Sequence of chain 1.C:
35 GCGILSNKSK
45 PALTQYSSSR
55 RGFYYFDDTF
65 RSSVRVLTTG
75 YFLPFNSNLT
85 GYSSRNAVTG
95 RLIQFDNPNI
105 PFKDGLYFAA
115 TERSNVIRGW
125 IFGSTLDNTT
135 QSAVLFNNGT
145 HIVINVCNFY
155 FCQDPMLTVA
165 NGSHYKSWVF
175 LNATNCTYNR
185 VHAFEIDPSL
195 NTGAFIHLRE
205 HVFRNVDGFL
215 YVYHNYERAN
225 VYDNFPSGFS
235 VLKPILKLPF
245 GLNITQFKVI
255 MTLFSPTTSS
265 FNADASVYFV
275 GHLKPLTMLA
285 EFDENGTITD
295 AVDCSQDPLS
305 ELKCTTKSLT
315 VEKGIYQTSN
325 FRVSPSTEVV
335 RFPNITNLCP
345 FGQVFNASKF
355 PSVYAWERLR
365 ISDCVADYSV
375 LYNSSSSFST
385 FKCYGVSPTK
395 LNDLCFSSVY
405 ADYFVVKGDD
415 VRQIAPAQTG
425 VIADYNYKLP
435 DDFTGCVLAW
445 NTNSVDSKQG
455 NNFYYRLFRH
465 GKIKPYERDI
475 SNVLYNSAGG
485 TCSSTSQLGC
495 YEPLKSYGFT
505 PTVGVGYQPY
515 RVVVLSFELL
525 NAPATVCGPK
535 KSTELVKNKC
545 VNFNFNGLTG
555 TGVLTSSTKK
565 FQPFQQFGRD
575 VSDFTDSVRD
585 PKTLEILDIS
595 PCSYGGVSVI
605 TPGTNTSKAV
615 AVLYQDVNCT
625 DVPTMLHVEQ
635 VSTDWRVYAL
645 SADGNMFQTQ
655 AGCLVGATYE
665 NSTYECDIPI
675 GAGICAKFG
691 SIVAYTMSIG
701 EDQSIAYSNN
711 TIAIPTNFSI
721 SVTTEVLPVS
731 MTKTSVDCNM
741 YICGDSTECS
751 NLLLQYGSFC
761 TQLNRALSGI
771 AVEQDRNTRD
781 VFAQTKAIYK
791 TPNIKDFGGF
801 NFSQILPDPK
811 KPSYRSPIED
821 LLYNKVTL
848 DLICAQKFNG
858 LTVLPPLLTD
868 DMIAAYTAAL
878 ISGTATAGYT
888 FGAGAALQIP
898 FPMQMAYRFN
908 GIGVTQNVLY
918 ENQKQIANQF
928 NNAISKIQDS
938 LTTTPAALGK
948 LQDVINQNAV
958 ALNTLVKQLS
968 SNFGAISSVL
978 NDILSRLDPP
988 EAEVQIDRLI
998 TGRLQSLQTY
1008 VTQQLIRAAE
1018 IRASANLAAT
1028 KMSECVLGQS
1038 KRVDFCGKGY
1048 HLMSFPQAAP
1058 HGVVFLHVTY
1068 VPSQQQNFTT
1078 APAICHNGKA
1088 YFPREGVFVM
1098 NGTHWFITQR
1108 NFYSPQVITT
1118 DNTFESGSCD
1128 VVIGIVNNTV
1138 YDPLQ

Binding-site contacts:
Ligand atom O7 contacts residue HIS1101 of chain 1.C at 4.4 Å.
Ligand atom C3 contacts residue ASN1098 of chain 1.C at 3.9 Å.
Ligand atom C7 contacts residue HIS1101 of chain 1.C at 4.3 Å.
Ligand atom N2 contacts residue ASN1098 of chain 1.C at 2.9 Å (h-bond).
Ligand atom O5 contacts residue ASN1098 of chain 1.C at 2.4 Å (h-bond).
Ligand atom C4 contacts residue ASN1098 of chain 1.C at 4.3 Å.
Ligand atom C1 contacts residue PHE1103 of chain 1.C at 4.4 Å (hydrophobic).
Ligand atom C8 contacts residue ASN1098 of chain 1.C at 4.1 Å.
Ligand atom C5 contacts residue HIS1101 of chain 1.C at 3.6 Å.
Ligand atom C8 contacts residue HIS1101 of chain 1.C at 3.7 Å.
Ligand atom O7 contacts residue ASN1098 of chain 1.C at 3.0 Å (h-bond).
Ligand atom O6 contacts residue PHE1103 of chain 1.C at 3.8 Å.
Ligand atom C6 contacts residue HIS1101 of chain 1.C at 3.6 Å.
Ligand atom O5 contacts residue PHE1103 of chain 1.C at 3.6 Å.
Ligand atom C7 contacts residue ASN1098 of chain 1.C at 3.1 Å.
Ligand atom C6 contacts residue PHE1103 of chain 1.C at 4.0 Å (hydrophobic).
Ligand atom O5 contacts residue HIS1101 of chain 1.C at 4.0 Å.
Ligand atom C2 contacts residue ASN1098 of chain 1.C at 2.5 Å.
Ligand atom C1 contacts residue ASN1098 of chain 1.C at 1.5 Å.
Ligand atom C5 contacts residue PHE1103 of chain 1.C at 4.5 Å (hydrophobic).
Ligand atom C5 contacts residue ASN1098 of chain 1.C at 3.7 Å.

The protein below binds the small molecule below.
Small molecule (SMILES): CC(=O)N[C@H]1[C@H](O[C@H]2[C@H](O)[C@@H](NC(C)=O)CO[C@@H]2CO)O[C@H](CO)[C@@H](O)[C@@H]1O